Sequence of chain 1.G:
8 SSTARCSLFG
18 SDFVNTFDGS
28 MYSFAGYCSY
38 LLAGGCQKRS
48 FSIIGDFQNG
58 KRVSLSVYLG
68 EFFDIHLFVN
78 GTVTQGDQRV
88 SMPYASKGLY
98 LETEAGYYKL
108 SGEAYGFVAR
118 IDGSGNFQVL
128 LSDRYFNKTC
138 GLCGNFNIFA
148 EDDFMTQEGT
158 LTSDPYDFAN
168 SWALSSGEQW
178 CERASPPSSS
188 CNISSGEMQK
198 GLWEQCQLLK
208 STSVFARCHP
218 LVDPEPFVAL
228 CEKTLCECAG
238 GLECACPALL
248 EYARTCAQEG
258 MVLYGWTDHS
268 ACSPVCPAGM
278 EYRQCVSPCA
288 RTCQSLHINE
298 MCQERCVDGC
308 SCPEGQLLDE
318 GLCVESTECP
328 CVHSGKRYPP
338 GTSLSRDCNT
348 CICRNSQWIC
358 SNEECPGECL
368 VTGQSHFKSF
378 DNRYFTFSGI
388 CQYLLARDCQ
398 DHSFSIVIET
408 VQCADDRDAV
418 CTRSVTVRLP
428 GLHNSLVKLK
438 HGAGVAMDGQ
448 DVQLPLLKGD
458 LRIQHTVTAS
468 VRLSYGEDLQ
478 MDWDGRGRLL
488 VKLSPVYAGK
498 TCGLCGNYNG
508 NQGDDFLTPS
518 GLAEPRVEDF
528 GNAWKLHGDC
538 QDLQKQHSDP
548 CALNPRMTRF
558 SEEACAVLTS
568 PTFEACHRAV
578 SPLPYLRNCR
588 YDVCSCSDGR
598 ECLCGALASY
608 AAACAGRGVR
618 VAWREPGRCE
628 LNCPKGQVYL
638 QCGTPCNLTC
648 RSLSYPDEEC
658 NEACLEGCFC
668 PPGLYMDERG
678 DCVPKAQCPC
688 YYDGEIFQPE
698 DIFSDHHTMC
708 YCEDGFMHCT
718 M

This small molecule binds to this protein.
Small molecule (SMILES): CC(=O)N[C@@H]1[C@@H](O)[C@H](O)[C@@H](CO)O[C@H]1O

Binding-site contacts:
Ligand atom C4 contacts residue ASN77 of chain 1.G at 3.8 Å.
Ligand atom C3 contacts residue ASN77 of chain 1.G at 3.5 Å.
Ligand atom O6 contacts residue THR79 of chain 1.G at 2.8 Å (h-bond).
Ligand atom O7 contacts residue PHE75 of chain 1.G at 3.6 Å.
Ligand atom C7 contacts residue PHE75 of chain 1.G at 4.4 Å (hydrophobic).
Ligand atom O6 contacts residue PHE75 of chain 1.G at 3.7 Å.
Ligand atom C6 contacts residue THR79 of chain 1.G at 4.0 Å.
Ligand atom O3 contacts residue PHE75 of chain 1.G at 4.2 Å.
Ligand atom N2 contacts residue ASN77 of chain 1.G at 3.0 Å (h-bond).
Ligand atom O5 contacts residue ASN77 of chain 1.G at 1.9 Å (h-bond).
Ligand atom O5 contacts residue PHE75 of chain 1.G at 3.8 Å.
Ligand atom O7 contacts residue ASN77 of chain 1.G at 3.1 Å (h-bond).
Ligand atom C6 contacts residue ASN77 of chain 1.G at 4.3 Å.
Ligand atom C5 contacts residue ASN77 of chain 1.G at 3.2 Å.
Ligand atom C1 contacts residue ASN77 of chain 1.G at 1.3 Å.
Ligand atom C4 contacts residue PHE75 of chain 1.G at 4.0 Å (hydrophobic).
Ligand atom C5 contacts residue PHE75 of chain 1.G at 4.4 Å (hydrophobic).
Ligand atom O3 contacts residue ASN77 of chain 1.G at 4.5 Å.
Ligand atom O6 contacts residue ASN77 of chain 1.G at 4.3 Å.
Ligand atom O5 contacts residue THR79 of chain 1.G at 3.8 Å.
Ligand atom C5 contacts residue THR79 of chain 1.G at 4.5 Å.
Ligand atom C7 contacts residue ASN77 of chain 1.G at 3.3 Å.
Ligand atom C2 contacts residue ASN77 of chain 1.G at 2.2 Å.
Ligand atom C2 contacts residue PHE75 of chain 1.G at 3.4 Å (hydrophobic).
Ligand atom N2 contacts residue PHE75 of chain 1.G at 4.4 Å.
Ligand atom C1 contacts residue PHE75 of chain 1.G at 3.9 Å (hydrophobic).
Ligand atom C3 contacts residue PHE75 of chain 1.G at 4.1 Å (hydrophobic).
Ligand atom O7 contacts residue VAL76 of chain 1.G at 4.4 Å.